Sequence of chain 1.B:
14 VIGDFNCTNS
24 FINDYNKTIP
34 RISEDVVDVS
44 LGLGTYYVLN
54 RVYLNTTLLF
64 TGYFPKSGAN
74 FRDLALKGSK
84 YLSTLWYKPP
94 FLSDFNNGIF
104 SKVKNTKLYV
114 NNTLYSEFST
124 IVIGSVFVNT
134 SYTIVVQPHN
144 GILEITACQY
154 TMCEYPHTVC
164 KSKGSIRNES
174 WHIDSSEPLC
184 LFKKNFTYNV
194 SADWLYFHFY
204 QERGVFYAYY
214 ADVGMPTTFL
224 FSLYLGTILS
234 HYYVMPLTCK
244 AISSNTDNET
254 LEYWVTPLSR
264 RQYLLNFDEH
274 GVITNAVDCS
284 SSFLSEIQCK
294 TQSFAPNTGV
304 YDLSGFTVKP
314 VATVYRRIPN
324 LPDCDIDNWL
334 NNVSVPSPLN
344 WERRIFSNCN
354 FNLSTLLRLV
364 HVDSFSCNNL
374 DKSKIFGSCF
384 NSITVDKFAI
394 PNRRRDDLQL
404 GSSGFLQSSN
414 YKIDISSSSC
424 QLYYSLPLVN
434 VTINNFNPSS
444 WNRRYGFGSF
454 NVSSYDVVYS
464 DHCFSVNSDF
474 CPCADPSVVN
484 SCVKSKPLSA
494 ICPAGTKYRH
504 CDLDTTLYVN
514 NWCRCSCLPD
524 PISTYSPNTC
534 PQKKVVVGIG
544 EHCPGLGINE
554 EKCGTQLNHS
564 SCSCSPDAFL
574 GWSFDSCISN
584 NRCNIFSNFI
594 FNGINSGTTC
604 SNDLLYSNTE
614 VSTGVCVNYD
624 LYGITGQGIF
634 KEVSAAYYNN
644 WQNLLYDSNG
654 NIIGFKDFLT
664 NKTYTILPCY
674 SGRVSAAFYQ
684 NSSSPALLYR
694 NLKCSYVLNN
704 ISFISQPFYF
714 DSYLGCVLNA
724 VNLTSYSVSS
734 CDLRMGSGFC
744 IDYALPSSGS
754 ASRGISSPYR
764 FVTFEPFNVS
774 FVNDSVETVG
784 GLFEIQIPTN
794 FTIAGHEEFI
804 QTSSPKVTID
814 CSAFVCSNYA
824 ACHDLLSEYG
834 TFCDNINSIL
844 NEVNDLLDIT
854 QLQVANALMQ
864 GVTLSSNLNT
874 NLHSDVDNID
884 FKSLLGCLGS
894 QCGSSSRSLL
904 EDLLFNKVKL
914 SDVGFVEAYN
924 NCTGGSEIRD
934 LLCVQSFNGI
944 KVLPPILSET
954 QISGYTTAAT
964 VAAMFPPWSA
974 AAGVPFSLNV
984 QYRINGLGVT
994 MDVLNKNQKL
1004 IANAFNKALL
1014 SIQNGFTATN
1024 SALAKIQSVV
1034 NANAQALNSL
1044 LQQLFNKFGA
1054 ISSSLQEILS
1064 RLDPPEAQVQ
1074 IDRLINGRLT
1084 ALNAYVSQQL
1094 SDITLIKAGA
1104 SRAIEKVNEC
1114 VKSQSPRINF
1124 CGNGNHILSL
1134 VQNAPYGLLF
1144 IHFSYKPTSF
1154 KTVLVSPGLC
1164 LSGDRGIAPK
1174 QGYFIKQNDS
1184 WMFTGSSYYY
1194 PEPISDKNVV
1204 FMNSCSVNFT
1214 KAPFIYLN

This protein binds this small molecule.
Small molecule (SMILES): CC(=O)N[C@@H]1[C@@H](O)[C@H](O)[C@@H](CO)O[C@H]1O

Binding-site contacts:
Ligand atom C3 contacts residue ASN771 of chain 1.B at 3.8 Å.
Ligand atom O5 contacts residue ASN771 of chain 1.B at 2.5 Å (h-bond).
Ligand atom N2 contacts residue ASN771 of chain 1.B at 2.8 Å (h-bond).
Ligand atom C7 contacts residue ASN771 of chain 1.B at 3.2 Å.
Ligand atom C1 contacts residue ASN771 of chain 1.B at 1.4 Å.
Ligand atom C2 contacts residue ASN771 of chain 1.B at 2.4 Å.
Ligand atom C8 contacts residue ASN771 of chain 1.B at 4.3 Å.
Ligand atom O6 contacts residue SER732 of chain 1.B at 3.8 Å.
Ligand atom O4 contacts residue SER732 of chain 1.B at 4.5 Å.
Ligand atom C4 contacts residue SER732 of chain 1.B at 4.2 Å.
Ligand atom C6 contacts residue SER732 of chain 1.B at 3.8 Å.
Ligand atom C4 contacts residue ASN771 of chain 1.B at 4.3 Å.
Ligand atom O7 contacts residue ASN771 of chain 1.B at 3.3 Å (h-bond).
Ligand atom C5 contacts residue ASN771 of chain 1.B at 3.7 Å.